Binding-site contacts:
Ligand atom C20 contacts residue PHE107 of chain 1.A at 4.2 Å (hydrophobic).
Ligand atom C20 contacts residue ALA55 of chain 1.A at 4.0 Å (hydrophobic).
Ligand atom C03 contacts residue PRO45 of chain 1.A at 4.2 Å (hydrophobic).
Ligand atom C20 contacts residue TYR58 of chain 1.A at 4.2 Å (hydrophobic).
Ligand atom C20 contacts residue TYR100 of chain 1.A at 3.4 Å (hydrophobic).
Ligand atom C02 contacts residue ASN101 of chain 1.A at 3.9 Å.
Ligand atom C16 contacts residue GLU48 of chain 1.A at 4.0 Å.
Ligand atom N12 contacts residue ASP54 of chain 1.A at 3.8 Å.
Ligand atom C15 contacts residue PRO49 of chain 1.A at 4.0 Å (hydrophobic).
Ligand atom C03 contacts residue VAL50 of chain 1.A at 3.7 Å (hydrophobic).
Ligand atom C16 contacts residue PRO45 of chain 1.A at 3.2 Å (hydrophobic).
Ligand atom C08 contacts residue PHE107 of chain 1.A at 4.1 Å (hydrophobic).
Ligand atom N19 contacts residue PHE107 of chain 1.A at 3.9 Å.
Ligand atom N19 contacts residue ASN101 of chain 1.A at 4.3 Å.
Ligand atom N06 contacts residue PRO45 of chain 1.A at 2.8 Å (h-bond).
Ligand atom C03 contacts residue PHE107 of chain 1.A at 4.0 Å (hydrophobic).
Ligand atom CL04 contacts residue PRO45 of chain 1.A at 3.4 Å.
Ligand atom N18 contacts residue PHE107 of chain 1.A at 3.8 Å.
Ligand atom CL04 contacts residue VAL50 of chain 1.A at 4.1 Å.
Ligand atom N06 contacts residue PHE107 of chain 1.A at 4.1 Å.
Ligand atom O01 contacts residue TYR58 of chain 1.A at 4.0 Å.
Ligand atom C05 contacts residue PRO45 of chain 1.A at 4.0 Å (hydrophobic).
Ligand atom C07 contacts residue PRO45 of chain 1.A at 3.2 Å (hydrophobic).
Ligand atom C05 contacts residue VAL50 of chain 1.A at 3.9 Å (hydrophobic).
Ligand atom C02 contacts residue PHE107 of chain 1.A at 3.9 Å (hydrophobic).
Ligand atom C14 contacts residue ASP54 of chain 1.A at 3.3 Å.
Ligand atom CL04 contacts residue PHE46 of chain 1.A at 3.6 Å.
Ligand atom C08 contacts residue TRP44 of chain 1.A at 4.0 Å (hydrophobic).
Ligand atom O01 contacts residue CYS97 of chain 1.A at 4.2 Å.
Ligand atom C08 contacts residue PRO45 of chain 1.A at 4.2 Å (hydrophobic).
Ligand atom C17 contacts residue PHE107 of chain 1.A at 3.7 Å (hydrophobic).
Ligand atom C16 contacts residue PRO49 of chain 1.A at 4.2 Å (hydrophobic).
Ligand atom C02 contacts residue VAL50 of chain 1.A at 4.0 Å (hydrophobic).
Ligand atom C20 contacts residue ASN101 of chain 1.A at 3.5 Å.
Ligand atom N18 contacts residue VAL50 of chain 1.A at 4.0 Å.
Ligand atom C05 contacts residue PHE107 of chain 1.A at 3.8 Å (hydrophobic).
Ligand atom C15 contacts residue PRO45 of chain 1.A at 4.3 Å (hydrophobic).
Ligand atom C17 contacts residue VAL50 of chain 1.A at 4.2 Å (hydrophobic).
Ligand atom N19 contacts residue VAL50 of chain 1.A at 4.3 Å.
Ligand atom O01 contacts residue ASN101 of chain 1.A at 2.8 Å (h-bond).

A protein and the small-molecule ligand that binds it are described below.
Small molecule (SMILES): CN(C)Cc1ccc(Nc2cnn(C)c(=O)c2Cl)cc1

Sequence of chain 1.A:
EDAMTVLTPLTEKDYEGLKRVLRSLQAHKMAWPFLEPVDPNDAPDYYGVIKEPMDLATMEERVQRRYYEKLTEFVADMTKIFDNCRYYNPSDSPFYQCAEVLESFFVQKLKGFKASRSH